The protein below binds the small molecule below.
Small molecule (SMILES): CC(C)(c1ccc(O)cc1)c1ccc(O)c(F)c1

Binding-site contacts:
Ligand atom C11 contacts residue TYR95 of chain 2.A at 3.7 Å (hydrophobic).
Ligand atom C6 contacts residue TYR95 of chain 2.A at 3.6 Å (hydrophobic).
Ligand atom C11 contacts residue LEU78 of chain 2.A at 3.9 Å (hydrophobic).
Ligand atom C14 contacts residue LEU40 of chain 2.A at 3.8 Å (hydrophobic).
Ligand atom C8 contacts residue ILE118 of chain 2.A at 3.8 Å (hydrophobic).
Ligand atom C3 contacts residue LEU37 of chain 2.A at 3.7 Å (hydrophobic).
Ligand atom C8 contacts residue PHE204 of chain 2.A at 4.0 Å (hydrophobic).
Ligand atom C1 contacts residue PHE204 of chain 2.A at 3.6 Å (hydrophobic).
Ligand atom F18 contacts residue ASN115 of chain 2.A at 3.1 Å.
Ligand atom F18 contacts residue TYR95 of chain 2.A at 2.8 Å.
Ligand atom O1 contacts residue LEU114 of chain 2.A at 3.4 Å.
Ligand atom C15 contacts residue ALA41 of chain 2.A at 3.7 Å (hydrophobic).
Ligand atom C7 contacts residue TYR95 of chain 2.A at 3.0 Å (hydrophobic).
Ligand atom C13 contacts residue GLU44 of chain 2.A at 3.2 Å.
Ligand atom C12 contacts residue LEU78 of chain 2.A at 3.4 Å (hydrophobic).
Ligand atom C15 contacts residue LEU37 of chain 2.A at 3.4 Å (hydrophobic).
Ligand atom F18 contacts residue LEU37 of chain 2.A at 3.9 Å.
Ligand atom O2 contacts residue LEU78 of chain 2.A at 3.7 Å.
Ligand atom C7 contacts residue ASN115 of chain 2.A at 3.8 Å.
Ligand atom C12 contacts residue TYR95 of chain 2.A at 3.8 Å (hydrophobic).
Ligand atom C9 contacts residue ILE118 of chain 2.A at 3.8 Å (hydrophobic).
Ligand atom C14 contacts residue ALA41 of chain 2.A at 4.0 Å (hydrophobic).
Ligand atom C9 contacts residue LEU114 of chain 2.A at 3.9 Å (hydrophobic).
Ligand atom C3 contacts residue PHE204 of chain 2.A at 3.7 Å (hydrophobic).
Ligand atom O1 contacts residue LEU111 of chain 2.A at 4.0 Å.
Ligand atom C9 contacts residue ALA200 of chain 2.A at 3.9 Å (hydrophobic).
Ligand atom F18 contacts residue LEU111 of chain 2.A at 3.5 Å.
Ligand atom C8 contacts residue TYR95 of chain 2.A at 3.3 Å (hydrophobic).
Ligand atom O1 contacts residue TYR95 of chain 2.A at 3.4 Å (h-bond).
Ligand atom C14 contacts residue GLU44 of chain 2.A at 3.2 Å.
Ligand atom C5 contacts residue MET75 of chain 2.A at 3.5 Å (hydrophobic).
Ligand atom O1 contacts residue ASN115 of chain 2.A at 2.7 Å (h-bond).
Ligand atom C10 contacts residue PHE204 of chain 2.A at 3.5 Å (hydrophobic).
Ligand atom C13 contacts residue TYR95 of chain 2.A at 3.9 Å (hydrophobic).
Ligand atom O2 contacts residue ARG85 of chain 2.A at 3.0 Å (salt-bridge).
Ligand atom C9 contacts residue PHE204 of chain 2.A at 3.8 Å (hydrophobic).
Ligand atom C6 contacts residue PHE204 of chain 2.A at 3.8 Å (hydrophobic).
Ligand atom O1 contacts residue ILE118 of chain 2.A at 3.6 Å.
Ligand atom O2 contacts residue GLU44 of chain 2.A at 2.5 Å (salt-bridge).
Ligand atom C8 contacts residue ASN115 of chain 2.A at 3.6 Å.

Sequence of chain 2.A:
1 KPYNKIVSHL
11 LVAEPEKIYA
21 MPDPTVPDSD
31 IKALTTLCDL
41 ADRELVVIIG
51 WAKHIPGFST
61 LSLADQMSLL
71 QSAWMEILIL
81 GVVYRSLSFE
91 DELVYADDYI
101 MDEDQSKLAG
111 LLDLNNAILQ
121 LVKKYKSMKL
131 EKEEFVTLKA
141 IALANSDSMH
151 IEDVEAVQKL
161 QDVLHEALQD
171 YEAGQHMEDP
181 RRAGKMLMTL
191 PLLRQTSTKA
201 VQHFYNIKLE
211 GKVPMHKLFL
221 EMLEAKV